Sequence of chain 1.A:
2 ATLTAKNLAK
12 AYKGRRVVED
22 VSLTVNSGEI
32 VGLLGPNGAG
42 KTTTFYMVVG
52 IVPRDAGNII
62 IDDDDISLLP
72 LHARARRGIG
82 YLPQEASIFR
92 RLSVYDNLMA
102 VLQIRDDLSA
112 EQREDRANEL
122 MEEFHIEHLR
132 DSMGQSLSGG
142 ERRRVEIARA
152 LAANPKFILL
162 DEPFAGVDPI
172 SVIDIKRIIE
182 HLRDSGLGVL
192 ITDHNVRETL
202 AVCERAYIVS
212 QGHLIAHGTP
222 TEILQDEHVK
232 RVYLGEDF

Sequence of chain 1.C:
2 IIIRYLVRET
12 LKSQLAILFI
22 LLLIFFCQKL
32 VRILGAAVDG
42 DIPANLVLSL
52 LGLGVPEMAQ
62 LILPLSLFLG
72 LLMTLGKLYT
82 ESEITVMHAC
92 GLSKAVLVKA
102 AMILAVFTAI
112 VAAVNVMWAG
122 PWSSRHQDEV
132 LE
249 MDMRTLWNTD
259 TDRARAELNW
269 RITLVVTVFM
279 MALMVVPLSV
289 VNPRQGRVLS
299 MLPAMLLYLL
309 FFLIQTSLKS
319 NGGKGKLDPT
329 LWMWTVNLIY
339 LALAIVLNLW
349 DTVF

The small molecule below binds the protein below.
Small molecule (SMILES): Nc1ncnc2c1ncn2[C@@H]1O[C@H](CO[P](=O)(O)O[P](=O)(O)NP(=O)(O)O)[C@@H](O)[C@H]1O

Binding-site contacts:
Ligand atom O3G contacts residue HIS195 of chain 1.B at 3.8 Å.
Ligand atom O3' contacts residue ARG16 of chain 1.B at 3.4 Å (salt-bridge).
Ligand atom C5' contacts residue GLY39 of chain 1.B at 3.3 Å.
Ligand atom O2G contacts residue GLN85 of chain 1.B at 3.4 Å (h-bond).
Ligand atom O2' contacts residue GLU142 of chain 1.A at 3.8 Å.
Ligand atom O2B contacts residue THR43 of chain 1.B at 2.6 Å (h-bond).
Ligand atom O5' contacts residue SER139 of chain 1.A at 3.8 Å.
Ligand atom O2A contacts residue GLY41 of chain 1.B at 3.2 Å.
Ligand atom O1G contacts residue ASN38 of chain 1.B at 2.8 Å (h-bond).
Ligand atom O2' contacts residue SER137 of chain 1.A at 3.3 Å (h-bond).
Ligand atom C3' contacts residue GLU142 of chain 1.A at 3.5 Å.
Ligand atom O1A contacts residue SER139 of chain 1.A at 3.2 Å.
Ligand atom PA contacts residue SER139 of chain 1.A at 3.9 Å.
Ligand atom N6 contacts residue TYR13 of chain 1.B at 3.4 Å.
Ligand atom O1B contacts residue THR43 of chain 1.B at 3.8 Å.
Ligand atom O2A contacts residue THR44 of chain 1.B at 2.4 Å (h-bond).
Ligand atom C2 contacts residue SER137 of chain 1.A at 3.8 Å.
Ligand atom O1G contacts residue SER139 of chain 1.A at 3.6 Å.
Ligand atom PA contacts residue THR44 of chain 1.B at 3.6 Å.
Ligand atom C4' contacts residue GLY39 of chain 1.B at 3.8 Å.
Ligand atom O1A contacts residue ARG292 of chain 1.C at 3.1 Å (salt-bridge).
Ligand atom O3A contacts residue GLY41 of chain 1.B at 3.3 Å.
Ligand atom O2G contacts residue THR43 of chain 1.B at 3.5 Å (h-bond).
Ligand atom C6 contacts residue TYR13 of chain 1.B at 3.6 Å (hydrophobic).
Ligand atom O1G contacts residue GLY141 of chain 1.A at 3.5 Å (h-bond).
Ligand atom O3G contacts residue LYS42 of chain 1.B at 2.4 Å (salt-bridge).
Ligand atom N7 contacts residue TYR13 of chain 1.B at 3.8 Å.
Ligand atom PB contacts residue THR43 of chain 1.B at 3.8 Å.
Ligand atom O1G contacts residue HIS195 of chain 1.B at 3.8 Å.
Ligand atom O4' contacts residue VAL18 of chain 1.B at 3.6 Å.
Ligand atom C6 contacts residue SER137 of chain 1.A at 3.6 Å.
Ligand atom N1 contacts residue TYR13 of chain 1.B at 3.8 Å.
Ligand atom O3' contacts residue GLU142 of chain 1.A at 3.5 Å (salt-bridge).
Ligand atom O2A contacts residue THR43 of chain 1.B at 3.7 Å.
Ligand atom N1 contacts residue SER137 of chain 1.A at 3.5 Å.
Ligand atom O1B contacts residue GLY41 of chain 1.B at 3.8 Å.
Ligand atom O1B contacts residue LYS42 of chain 1.B at 3.2 Å (salt-bridge).
Ligand atom O3G contacts residue PRO37 of chain 1.B at 3.7 Å.
Ligand atom C3' contacts residue SER139 of chain 1.A at 3.8 Å.
Ligand atom N3B contacts residue SER139 of chain 1.A at 3.5 Å (h-bond).

Sequence of chain 1.B:
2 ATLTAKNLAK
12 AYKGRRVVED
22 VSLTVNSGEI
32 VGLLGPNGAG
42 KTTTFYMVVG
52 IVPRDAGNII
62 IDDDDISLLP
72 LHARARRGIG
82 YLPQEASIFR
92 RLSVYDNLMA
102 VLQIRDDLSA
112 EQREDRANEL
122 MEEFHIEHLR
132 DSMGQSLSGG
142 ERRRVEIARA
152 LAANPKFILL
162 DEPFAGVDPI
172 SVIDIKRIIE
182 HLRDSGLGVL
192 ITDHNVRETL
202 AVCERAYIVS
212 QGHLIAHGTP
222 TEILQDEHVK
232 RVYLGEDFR